Sequence of chain 1.E:
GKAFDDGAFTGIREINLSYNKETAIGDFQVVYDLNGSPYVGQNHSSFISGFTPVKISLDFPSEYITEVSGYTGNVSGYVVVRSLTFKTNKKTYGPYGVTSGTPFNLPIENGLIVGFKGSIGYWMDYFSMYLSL

Binding-site contacts:
Ligand atom C7 contacts residue TYR122 of chain 1.E at 3.6 Å (hydrophobic).
Ligand atom C1 contacts residue TYR122 of chain 1.E at 3.6 Å (hydrophobic).
Ligand atom C4 contacts residue GLY1 of chain 1.E at 4.0 Å.
Ligand atom C3 contacts residue GLY1 of chain 1.E at 4.0 Å.
Ligand atom C6 contacts residue TRP123 of chain 1.E at 3.8 Å (hydrophobic).
Ligand atom C4 contacts residue ASP125 of chain 1.E at 3.4 Å.
Ligand atom O6 contacts residue ASP125 of chain 1.E at 3.1 Å (salt-bridge).
Ligand atom O4 contacts residue GLY1 of chain 1.E at 3.1 Å (h-bond).
Ligand atom C6 contacts residue ASP125 of chain 1.E at 3.2 Å.
Ligand atom C7 contacts residue TYR78 of chain 1.E at 3.5 Å (hydrophobic).
Ligand atom C6 contacts residue VAL80 of chain 1.E at 4.1 Å (hydrophobic).
Ligand atom C5 contacts residue TYR78 of chain 1.E at 3.9 Å (hydrophobic).
Ligand atom O4 contacts residue GLY121 of chain 1.E at 3.6 Å.
Ligand atom O4 contacts residue TYR122 of chain 1.E at 4.2 Å.
Ligand atom O6 contacts residue VAL80 of chain 1.E at 4.0 Å.
Ligand atom C5 contacts residue ASP125 of chain 1.E at 3.8 Å.
Ligand atom O1 contacts residue TYR122 of chain 1.E at 4.2 Å.
Ligand atom C3 contacts residue TYR78 of chain 1.E at 3.8 Å (hydrophobic).
Ligand atom C4 contacts residue TYR78 of chain 1.E at 3.9 Å (hydrophobic).
Ligand atom O5 contacts residue TYR122 of chain 1.E at 3.0 Å (h-bond).
Ligand atom C6 contacts residue TYR78 of chain 1.E at 3.9 Å (hydrophobic).
Ligand atom C5 contacts residue TYR122 of chain 1.E at 4.0 Å (hydrophobic).
Ligand atom O6 contacts residue TRP123 of chain 1.E at 2.7 Å (h-bond).
Ligand atom O6 contacts residue GLY121 of chain 1.E at 3.9 Å.
Ligand atom O6 contacts residue TYR122 of chain 1.E at 3.0 Å (h-bond).
Ligand atom O3 contacts residue GLY1 of chain 1.E at 2.9 Å (h-bond).
Ligand atom C2 contacts residue PHE47 of chain 1.E at 4.2 Å (hydrophobic).
Ligand atom O4 contacts residue ASP125 of chain 1.E at 2.8 Å (salt-bridge).
Ligand atom C6 contacts residue TYR122 of chain 1.E at 3.9 Å (hydrophobic).
Ligand atom O1 contacts residue TYR78 of chain 1.E at 3.3 Å (h-bond).
Ligand atom C2 contacts residue GLY1 of chain 1.E at 4.4 Å.
Ligand atom O5 contacts residue GLY121 of chain 1.E at 4.0 Å.

A protein and the small-molecule ligand that binds it are described below.
Small molecule (SMILES): CO[C@H]1O[C@H](CO)[C@H](O)[C@H](O)[C@H]1O